Sequence of chain 1.A:
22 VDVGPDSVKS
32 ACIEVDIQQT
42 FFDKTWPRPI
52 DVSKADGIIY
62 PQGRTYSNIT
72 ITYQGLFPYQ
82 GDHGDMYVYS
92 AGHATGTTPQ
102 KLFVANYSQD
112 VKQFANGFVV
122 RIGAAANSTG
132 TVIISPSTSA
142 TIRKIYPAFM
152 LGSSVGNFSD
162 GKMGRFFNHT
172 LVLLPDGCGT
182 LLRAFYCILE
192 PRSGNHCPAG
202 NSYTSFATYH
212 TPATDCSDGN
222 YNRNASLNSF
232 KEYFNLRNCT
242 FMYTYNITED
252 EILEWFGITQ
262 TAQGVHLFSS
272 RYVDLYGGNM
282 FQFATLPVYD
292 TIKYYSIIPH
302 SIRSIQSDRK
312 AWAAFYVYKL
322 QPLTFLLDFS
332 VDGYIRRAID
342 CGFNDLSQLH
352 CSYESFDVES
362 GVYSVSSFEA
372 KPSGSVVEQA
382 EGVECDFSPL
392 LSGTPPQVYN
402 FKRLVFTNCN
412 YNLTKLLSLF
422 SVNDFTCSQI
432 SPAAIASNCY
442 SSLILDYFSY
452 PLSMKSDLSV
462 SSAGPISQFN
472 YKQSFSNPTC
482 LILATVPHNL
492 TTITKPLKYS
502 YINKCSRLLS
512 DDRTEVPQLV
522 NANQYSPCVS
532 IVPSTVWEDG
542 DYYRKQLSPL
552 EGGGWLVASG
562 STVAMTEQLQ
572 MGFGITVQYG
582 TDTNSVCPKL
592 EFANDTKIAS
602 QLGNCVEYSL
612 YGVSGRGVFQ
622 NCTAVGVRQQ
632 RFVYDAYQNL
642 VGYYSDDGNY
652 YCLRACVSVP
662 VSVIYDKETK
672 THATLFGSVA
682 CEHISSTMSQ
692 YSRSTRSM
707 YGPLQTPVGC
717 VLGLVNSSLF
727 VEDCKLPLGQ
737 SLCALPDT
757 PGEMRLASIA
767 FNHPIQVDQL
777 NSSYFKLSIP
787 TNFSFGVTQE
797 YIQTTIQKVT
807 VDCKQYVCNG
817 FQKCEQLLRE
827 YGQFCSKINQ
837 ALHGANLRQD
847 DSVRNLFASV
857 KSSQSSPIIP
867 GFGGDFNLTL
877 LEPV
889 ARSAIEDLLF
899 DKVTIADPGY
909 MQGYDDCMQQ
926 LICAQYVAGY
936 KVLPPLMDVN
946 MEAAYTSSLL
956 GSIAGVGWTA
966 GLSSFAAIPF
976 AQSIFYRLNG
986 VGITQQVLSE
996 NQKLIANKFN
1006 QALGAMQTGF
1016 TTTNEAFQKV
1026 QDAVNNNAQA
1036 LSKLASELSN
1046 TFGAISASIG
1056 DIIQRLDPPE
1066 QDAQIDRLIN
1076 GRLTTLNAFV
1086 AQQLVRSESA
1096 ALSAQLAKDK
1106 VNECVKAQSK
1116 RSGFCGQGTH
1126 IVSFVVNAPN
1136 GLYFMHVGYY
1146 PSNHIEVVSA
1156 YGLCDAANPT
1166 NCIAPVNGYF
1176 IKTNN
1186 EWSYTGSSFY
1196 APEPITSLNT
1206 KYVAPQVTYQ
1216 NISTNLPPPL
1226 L

Binding-site contacts:
Ligand atom C3 contacts residue ASN239 of chain 1.A at 3.8 Å.
Ligand atom O5 contacts residue ASN239 of chain 1.A at 2.4 Å (h-bond).
Ligand atom C8 contacts residue ASN239 of chain 1.A at 4.3 Å.
Ligand atom C2 contacts residue ASN239 of chain 1.A at 2.5 Å.
Ligand atom C7 contacts residue ASN239 of chain 1.A at 3.2 Å.
Ligand atom N2 contacts residue ASN239 of chain 1.A at 2.8 Å (h-bond).
Ligand atom C4 contacts residue ASN239 of chain 1.A at 4.3 Å.
Ligand atom O7 contacts residue ASN239 of chain 1.A at 3.2 Å (h-bond).
Ligand atom C1 contacts residue ASN239 of chain 1.A at 1.4 Å.
Ligand atom C5 contacts residue ASN239 of chain 1.A at 3.7 Å.
Ligand atom C8 contacts residue ILE189 of chain 1.A at 4.3 Å (hydrophobic).

The small molecule below binds the protein below.
Small molecule (SMILES): CC(=O)N[C@@H]1[C@@H](O)[C@H](O)[C@@H](CO)O[C@H]1O